A small-molecule ligand and the protein it binds are described below.
Small molecule (SMILES): CC(=O)N[C@H]1[C@H](O[C@H]2[C@H](O)[C@@H](NC(C)=O)CO[C@@H]2CO)O[C@H](CO)[C@@H](O)[C@@H]1O

Sequence of chain 1.A:
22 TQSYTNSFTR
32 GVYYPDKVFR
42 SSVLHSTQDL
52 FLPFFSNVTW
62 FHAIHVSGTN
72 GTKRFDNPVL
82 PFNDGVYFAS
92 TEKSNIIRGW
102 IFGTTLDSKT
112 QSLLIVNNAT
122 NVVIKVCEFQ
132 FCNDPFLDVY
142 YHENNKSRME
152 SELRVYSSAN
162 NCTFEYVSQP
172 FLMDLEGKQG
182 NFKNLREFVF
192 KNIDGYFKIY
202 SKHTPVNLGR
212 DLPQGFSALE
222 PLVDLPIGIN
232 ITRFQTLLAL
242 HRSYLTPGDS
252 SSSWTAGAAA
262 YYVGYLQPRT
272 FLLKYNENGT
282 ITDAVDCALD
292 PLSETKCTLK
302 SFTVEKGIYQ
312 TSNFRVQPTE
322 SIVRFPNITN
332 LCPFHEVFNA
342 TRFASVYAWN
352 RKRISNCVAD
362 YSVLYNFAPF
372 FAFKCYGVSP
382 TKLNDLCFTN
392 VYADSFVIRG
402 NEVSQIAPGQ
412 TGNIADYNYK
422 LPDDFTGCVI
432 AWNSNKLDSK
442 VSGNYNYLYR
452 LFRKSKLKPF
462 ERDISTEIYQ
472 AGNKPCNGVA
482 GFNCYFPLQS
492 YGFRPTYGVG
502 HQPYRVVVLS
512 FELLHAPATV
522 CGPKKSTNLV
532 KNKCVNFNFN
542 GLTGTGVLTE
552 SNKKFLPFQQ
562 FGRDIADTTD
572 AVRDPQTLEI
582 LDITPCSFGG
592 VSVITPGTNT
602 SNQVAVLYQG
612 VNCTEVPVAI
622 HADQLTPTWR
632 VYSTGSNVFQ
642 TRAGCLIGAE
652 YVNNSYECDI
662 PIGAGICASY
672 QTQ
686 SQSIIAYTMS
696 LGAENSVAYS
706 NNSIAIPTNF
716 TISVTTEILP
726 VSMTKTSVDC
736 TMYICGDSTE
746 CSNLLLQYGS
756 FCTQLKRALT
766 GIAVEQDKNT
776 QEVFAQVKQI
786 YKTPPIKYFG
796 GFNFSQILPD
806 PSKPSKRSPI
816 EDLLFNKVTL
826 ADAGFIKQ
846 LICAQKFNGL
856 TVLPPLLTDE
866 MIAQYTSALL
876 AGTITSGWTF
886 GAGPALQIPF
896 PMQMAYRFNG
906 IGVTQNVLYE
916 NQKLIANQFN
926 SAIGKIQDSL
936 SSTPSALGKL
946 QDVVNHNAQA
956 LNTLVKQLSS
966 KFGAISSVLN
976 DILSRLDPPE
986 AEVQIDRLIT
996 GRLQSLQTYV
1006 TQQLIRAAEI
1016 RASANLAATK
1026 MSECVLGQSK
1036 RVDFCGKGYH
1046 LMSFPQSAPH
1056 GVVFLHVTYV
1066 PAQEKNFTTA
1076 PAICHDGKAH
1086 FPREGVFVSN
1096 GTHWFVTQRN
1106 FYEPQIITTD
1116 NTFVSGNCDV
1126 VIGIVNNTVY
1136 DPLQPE

Binding-site contacts:
Ligand atom C5 contacts residue ASN714 of chain 1.A at 3.6 Å.
Ligand atom O6 contacts residue GLN923 of chain 1.A at 4.1 Å.
Ligand atom C1 contacts residue ASN714 of chain 1.A at 1.4 Å.
Ligand atom O7 contacts residue LEU919 of chain 1.A at 3.9 Å.
Ligand atom C4 contacts residue ASN714 of chain 1.A at 4.2 Å.
Ligand atom C7 contacts residue ASN714 of chain 1.A at 3.6 Å.
Ligand atom O7 contacts residue ASN714 of chain 1.A at 3.9 Å.
Ligand atom C1 contacts residue GLN1068 of chain 1.A at 4.4 Å.
Ligand atom O4 contacts residue LEU919 of chain 1.A at 4.4 Å.
Ligand atom C2 contacts residue ASN714 of chain 1.A at 2.5 Å.
Ligand atom C6 contacts residue GLN923 of chain 1.A at 4.2 Å.
Ligand atom O7 contacts residue GLN1068 of chain 1.A at 4.3 Å.
Ligand atom C3 contacts residue ASN714 of chain 1.A at 3.8 Å.
Ligand atom N2 contacts residue ASN714 of chain 1.A at 2.9 Å (h-bond).
Ligand atom O5 contacts residue ASN714 of chain 1.A at 2.3 Å (h-bond).
Ligand atom C5 contacts residue GLN923 of chain 1.A at 4.2 Å.
Ligand atom C3 contacts residue LEU919 of chain 1.A at 4.5 Å (hydrophobic).